Sequence of chain 1.B:
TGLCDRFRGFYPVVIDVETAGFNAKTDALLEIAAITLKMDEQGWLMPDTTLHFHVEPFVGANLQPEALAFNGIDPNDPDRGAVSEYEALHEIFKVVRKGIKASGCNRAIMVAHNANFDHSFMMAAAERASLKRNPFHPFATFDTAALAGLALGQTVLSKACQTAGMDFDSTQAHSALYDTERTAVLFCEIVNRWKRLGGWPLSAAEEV

The protein below binds the small molecule below.
Small molecule (SMILES): Nc1nc(=O)c2ncn([C@H]3C[C@H](O[P](=O)(O)OC[C@H]4O[C@@H](n5cnc6c(=O)nc(N)[nH]c65)C[C@@H]4O)[C@@H](CO)O3)c2[nH]1

Sequence of chain 1.A:
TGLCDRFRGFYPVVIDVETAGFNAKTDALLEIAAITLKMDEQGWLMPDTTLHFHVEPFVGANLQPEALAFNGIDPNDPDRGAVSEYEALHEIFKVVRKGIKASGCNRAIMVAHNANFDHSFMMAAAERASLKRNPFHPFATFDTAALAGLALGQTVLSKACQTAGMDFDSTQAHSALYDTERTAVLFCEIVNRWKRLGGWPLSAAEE

Binding-site contacts:
Ligand atom C6 contacts residue PHE49 of chain 1.A at 3.3 Å (hydrophobic).
Ligand atom C2 contacts residue PHE49 of chain 1.A at 3.5 Å (hydrophobic).
Ligand atom C8 contacts residue PHE97 of chain 1.A at 3.5 Å (hydrophobic).
Ligand atom C2' contacts residue ASN98 of chain 1.A at 3.6 Å.
Ligand atom N3 contacts residue PHE49 of chain 1.A at 3.5 Å.
Ligand atom O4' contacts residue THR46 of chain 1.A at 3.5 Å (h-bond).
Ligand atom O3' contacts residue ASN98 of chain 1.A at 3.1 Å (h-bond).
Ligand atom N7 contacts residue PHE144 of chain 1.A at 3.8 Å.
Ligand atom N1 contacts residue PHE49 of chain 1.A at 3.5 Å.
Ligand atom N9 contacts residue PHE144 of chain 1.A at 3.6 Å.
Ligand atom O6 contacts residue PHE166 of chain 1.B at 3.2 Å.
Ligand atom N1 contacts residue GLU93 of chain 1.A at 3.5 Å.
Ligand atom C4 contacts residue PHE49 of chain 1.A at 3.1 Å (hydrophobic).
Ligand atom C8 contacts residue PHE49 of chain 1.A at 3.7 Å (hydrophobic).
Ligand atom C5 contacts residue PHE49 of chain 1.A at 3.1 Å (hydrophobic).
Ligand atom N9 contacts residue PHE49 of chain 1.A at 3.3 Å.
Ligand atom O3' contacts residue THR46 of chain 1.A at 2.8 Å (h-bond).
Ligand atom O4' contacts residue PHE166 of chain 1.B at 3.4 Å.
Ligand atom O3' contacts residue GLU45 of chain 1.A at 2.6 Å (salt-bridge).
Ligand atom O5' contacts residue PHE49 of chain 1.A at 3.4 Å.
Ligand atom C5 contacts residue PHE166 of chain 1.B at 3.4 Å (hydrophobic).
Ligand atom N2 contacts residue GLN91 of chain 1.A at 3.5 Å.
Ligand atom C8 contacts residue PHE144 of chain 1.A at 3.4 Å (hydrophobic).
Ligand atom O4' contacts residue PHE49 of chain 1.A at 3.7 Å.
Ligand atom C2' contacts residue THR46 of chain 1.A at 3.2 Å.
Ligand atom C8 contacts residue PHE166 of chain 1.B at 3.6 Å (hydrophobic).
Ligand atom N7 contacts residue PHE166 of chain 1.B at 3.5 Å.
Ligand atom N7 contacts residue PHE49 of chain 1.A at 3.7 Å.
Ligand atom C2' contacts residue ALA94 of chain 1.A at 3.7 Å (hydrophobic).
Ligand atom C2' contacts residue PHE144 of chain 1.A at 3.7 Å (hydrophobic).
Ligand atom C3' contacts residue GLU45 of chain 1.A at 3.6 Å.
Ligand atom N3 contacts residue ALA94 of chain 1.A at 3.4 Å.
Ligand atom C4' contacts residue THR46 of chain 1.A at 3.3 Å.
Ligand atom OP2 contacts residue PHE97 of chain 1.A at 3.2 Å.
Ligand atom C4 contacts residue PHE144 of chain 1.A at 3.8 Å (hydrophobic).
Ligand atom C6 contacts residue PHE166 of chain 1.B at 3.3 Å (hydrophobic).
Ligand atom C1' contacts residue THR46 of chain 1.A at 3.5 Å.
Ligand atom C3' contacts residue THR46 of chain 1.A at 3.7 Å.
Ligand atom N7 contacts residue PHE97 of chain 1.A at 3.7 Å.
Ligand atom N2 contacts residue PHE49 of chain 1.A at 3.4 Å.